Sequence of chain 1.A:
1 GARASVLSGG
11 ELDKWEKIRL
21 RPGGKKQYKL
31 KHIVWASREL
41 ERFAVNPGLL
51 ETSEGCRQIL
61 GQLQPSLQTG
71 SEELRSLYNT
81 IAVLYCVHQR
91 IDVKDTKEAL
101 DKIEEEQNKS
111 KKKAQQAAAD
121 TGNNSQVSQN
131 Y

Binding-site contacts:
Ligand atom O1B contacts residue PHE43 of chain 1.A at 3.4 Å.
Ligand atom C8B contacts residue LEU40 of chain 1.A at 3.9 Å (hydrophobic).
Ligand atom C8B contacts residue LEU77 of chain 1.A at 3.9 Å (hydrophobic).
Ligand atom C6B contacts residue GLN62 of chain 1.A at 4.0 Å.
Ligand atom C5B contacts residue PHE43 of chain 1.A at 4.4 Å (hydrophobic).
Ligand atom C4B contacts residue SER66 of chain 1.A at 4.3 Å.
Ligand atom C7B contacts residue LEU77 of chain 1.A at 4.2 Å (hydrophobic).
Ligand atom C1B contacts residue PHE43 of chain 1.A at 4.1 Å (hydrophobic).
Ligand atom C8B contacts residue LEU63 of chain 1.A at 3.7 Å (hydrophobic).
Ligand atom C7B contacts residue PHE43 of chain 1.A at 3.4 Å (hydrophobic).
Ligand atom C3B contacts residue PHE43 of chain 1.A at 3.5 Å (hydrophobic).
Ligand atom C8B contacts residue ILE59 of chain 1.A at 3.6 Å (hydrophobic).
Ligand atom C7B contacts residue LEU63 of chain 1.A at 3.7 Å (hydrophobic).
Ligand atom C8B contacts residue PHE43 of chain 1.A at 4.1 Å (hydrophobic).
Ligand atom C6B contacts residue LEU63 of chain 1.A at 3.5 Å (hydrophobic).
Ligand atom C5B contacts residue GLN62 of chain 1.A at 3.8 Å.
Ligand atom C2B contacts residue PHE43 of chain 1.A at 4.4 Å (hydrophobic).

A protein and the small-molecule ligand that binds it are described below.
Small molecule (SMILES): CCCCCCCC(=O)OC[C@H](COP(=O)(O)OC[C@H](N)C(=O)O)OC(=O)CCCCCCC